Binding-site contacts:
Ligand atom CA contacts residue SER90 of chain 1.M at 3.8 Å.
Ligand atom N contacts residue VAL93 of chain 1.M at 3.3 Å.
Ligand atom N contacts residue SER90 of chain 1.M at 2.7 Å (h-bond).
Ligand atom CA contacts residue VAL93 of chain 1.M at 3.9 Å (hydrophobic).

Sequence of chain 1.M:
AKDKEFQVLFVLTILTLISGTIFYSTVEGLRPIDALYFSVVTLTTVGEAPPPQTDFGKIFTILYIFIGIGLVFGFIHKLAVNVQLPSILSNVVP

A protein and the small-molecule ligand that binds it are described below.
Small molecule (SMILES): NCC(=O)O